A protein and the small-molecule ligand that binds it are described below.
Small molecule (SMILES): CCCc1ccc(NC(C)=O)cc1O

Sequence of chain 1.A:
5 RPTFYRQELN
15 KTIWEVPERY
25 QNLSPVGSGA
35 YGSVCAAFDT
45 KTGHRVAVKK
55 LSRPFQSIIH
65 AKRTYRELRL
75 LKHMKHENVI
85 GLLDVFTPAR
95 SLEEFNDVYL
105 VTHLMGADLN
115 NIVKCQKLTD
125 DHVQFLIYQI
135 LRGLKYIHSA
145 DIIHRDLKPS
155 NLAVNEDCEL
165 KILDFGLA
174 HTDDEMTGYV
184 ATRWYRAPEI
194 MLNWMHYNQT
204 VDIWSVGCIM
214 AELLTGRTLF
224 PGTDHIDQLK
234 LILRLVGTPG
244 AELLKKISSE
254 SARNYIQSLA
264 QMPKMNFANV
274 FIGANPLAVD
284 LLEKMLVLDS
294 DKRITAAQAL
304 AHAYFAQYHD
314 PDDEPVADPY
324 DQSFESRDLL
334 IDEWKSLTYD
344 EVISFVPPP

Binding-site contacts:
Ligand atom O1 contacts residue PRO191 of chain 1.A at 4.1 Å.
Ligand atom C contacts residue LEU232 of chain 1.A at 4.1 Å (hydrophobic).
Ligand atom C contacts residue LEU236 of chain 1.A at 4.1 Å (hydrophobic).
Ligand atom C1 contacts residue PRO242 of chain 1.A at 4.1 Å (hydrophobic).
Ligand atom C8 contacts residue ASP294 of chain 1.A at 4.3 Å.
Ligand atom C5 contacts residue GLU192 of chain 1.A at 4.0 Å.
Ligand atom C contacts residue ILE259 of chain 1.A at 3.8 Å (hydrophobic).
Ligand atom C9 contacts residue MET198 of chain 1.A at 4.3 Å (hydrophobic).
Ligand atom C7 contacts residue SER293 of chain 1.A at 3.6 Å.
Ligand atom C6 contacts residue GLU192 of chain 1.A at 3.9 Å.
Ligand atom C8 contacts residue MET198 of chain 1.A at 3.3 Å (hydrophobic).
Ligand atom C6 contacts residue LEU246 of chain 1.A at 4.1 Å (hydrophobic).
Ligand atom N contacts residue MET198 of chain 1.A at 2.7 Å (h-bond).
Ligand atom C2 contacts residue TRP197 of chain 1.A at 4.1 Å (hydrophobic).
Ligand atom C9 contacts residue LEU246 of chain 1.A at 4.1 Å (hydrophobic).
Ligand atom C5 contacts residue MET198 of chain 1.A at 3.8 Å (hydrophobic).
Ligand atom O contacts residue ASP294 of chain 1.A at 4.2 Å.
Ligand atom O contacts residue MET198 of chain 1.A at 3.8 Å.
Ligand atom O contacts residue ASP292 of chain 1.A at 3.8 Å.
Ligand atom C1 contacts residue ILE259 of chain 1.A at 3.8 Å (hydrophobic).
Ligand atom C10 contacts residue LEU291 of chain 1.A at 3.5 Å (hydrophobic).
Ligand atom C8 contacts residue SER293 of chain 1.A at 3.9 Å.
Ligand atom O contacts residue SER293 of chain 1.A at 2.9 Å (h-bond).
Ligand atom C2 contacts residue GLU192 of chain 1.A at 4.3 Å.
Ligand atom O contacts residue LEU291 of chain 1.A at 3.9 Å.
Ligand atom C9 contacts residue GLU192 of chain 1.A at 3.7 Å.
Ligand atom O1 contacts residue LEU291 of chain 1.A at 2.8 Å (h-bond).
Ligand atom C5 contacts residue ILE250 of chain 1.A at 3.9 Å (hydrophobic).
Ligand atom O contacts residue LEU246 of chain 1.A at 4.2 Å.
Ligand atom C10 contacts residue GLU192 of chain 1.A at 3.7 Å.
Ligand atom N contacts residue LEU246 of chain 1.A at 4.0 Å.
Ligand atom C9 contacts residue LEU291 of chain 1.A at 3.3 Å (hydrophobic).
Ligand atom O1 contacts residue GLU192 of chain 1.A at 4.0 Å.
Ligand atom C7 contacts residue LEU246 of chain 1.A at 4.1 Å (hydrophobic).
Ligand atom C3 contacts residue GLU192 of chain 1.A at 3.8 Å.
Ligand atom C contacts residue PRO242 of chain 1.A at 4.2 Å (hydrophobic).
Ligand atom C6 contacts residue MET198 of chain 1.A at 3.4 Å (hydrophobic).
Ligand atom C4 contacts residue ILE250 of chain 1.A at 4.1 Å (hydrophobic).
Ligand atom C4 contacts residue GLU192 of chain 1.A at 3.9 Å.
Ligand atom C7 contacts residue MET198 of chain 1.A at 3.0 Å (hydrophobic).